Sequence of chain 1.B:
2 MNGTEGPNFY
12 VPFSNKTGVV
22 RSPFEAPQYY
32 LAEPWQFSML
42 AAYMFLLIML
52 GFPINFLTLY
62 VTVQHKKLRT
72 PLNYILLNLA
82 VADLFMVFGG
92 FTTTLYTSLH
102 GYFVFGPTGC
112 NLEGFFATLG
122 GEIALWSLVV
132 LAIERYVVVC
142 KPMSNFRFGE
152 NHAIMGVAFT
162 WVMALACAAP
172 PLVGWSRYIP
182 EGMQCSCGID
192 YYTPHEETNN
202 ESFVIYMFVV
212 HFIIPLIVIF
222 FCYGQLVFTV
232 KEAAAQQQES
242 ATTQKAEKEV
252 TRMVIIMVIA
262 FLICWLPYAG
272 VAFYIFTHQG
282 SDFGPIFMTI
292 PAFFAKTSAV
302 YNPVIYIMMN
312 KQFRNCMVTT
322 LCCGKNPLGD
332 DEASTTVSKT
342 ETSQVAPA

Binding-site contacts:
Ligand atom N2 contacts residue GLY281 of chain 1.B at 4.1 Å.
Ligand atom C1 contacts residue SER282 of chain 1.B at 4.1 Å.
Ligand atom O7 contacts residue ASN3 of chain 1.B at 4.3 Å.
Ligand atom C7 contacts residue GLY281 of chain 1.B at 3.7 Å.
Ligand atom O7 contacts residue GLY281 of chain 1.B at 4.1 Å.
Ligand atom O6 contacts residue SER282 of chain 1.B at 3.5 Å.
Ligand atom C4 contacts residue ASN3 of chain 1.B at 4.2 Å.
Ligand atom C3 contacts residue ASN3 of chain 1.B at 3.8 Å.
Ligand atom C8 contacts residue ASN3 of chain 1.B at 3.4 Å.
Ligand atom O6 contacts residue ASP283 of chain 1.B at 3.3 Å (salt-bridge).
Ligand atom O5 contacts residue ASN3 of chain 1.B at 2.4 Å (h-bond).
Ligand atom C5 contacts residue ASP283 of chain 1.B at 4.2 Å.
Ligand atom C8 contacts residue MET2 of chain 1.B at 3.9 Å (hydrophobic).
Ligand atom C1 contacts residue GLY281 of chain 1.B at 3.8 Å.
Ligand atom C6 contacts residue ASP283 of chain 1.B at 3.8 Å.
Ligand atom C1 contacts residue ASP283 of chain 1.B at 4.0 Å.
Ligand atom C2 contacts residue ASN3 of chain 1.B at 2.4 Å.
Ligand atom C8 contacts residue GLY281 of chain 1.B at 3.4 Å.
Ligand atom C8 contacts residue ACE1 of chain 1.B at 4.3 Å.
Ligand atom O5 contacts residue SER282 of chain 1.B at 3.6 Å.
Ligand atom C1 contacts residue ASN3 of chain 1.B at 1.4 Å.
Ligand atom O5 contacts residue GLY281 of chain 1.B at 4.3 Å.
Ligand atom N2 contacts residue ASN3 of chain 1.B at 2.9 Å (h-bond).
Ligand atom C5 contacts residue ASN3 of chain 1.B at 3.7 Å.
Ligand atom C7 contacts residue ASN3 of chain 1.B at 3.4 Å.
Ligand atom O5 contacts residue ASP283 of chain 1.B at 3.1 Å (salt-bridge).
Ligand atom C2 contacts residue SER282 of chain 1.B at 4.2 Å.
Ligand atom C2 contacts residue GLY281 of chain 1.B at 3.9 Å.

A small-molecule ligand and the protein it binds are described below.
Small molecule (SMILES): CC(=O)N[C@H]1[C@H](O[C@H]2[C@H](O)[C@@H](NC(C)=O)CO[C@@H]2CO)O[C@H](CO)[C@@H](O)[C@@H]1O